Sequence of chain 2.E:
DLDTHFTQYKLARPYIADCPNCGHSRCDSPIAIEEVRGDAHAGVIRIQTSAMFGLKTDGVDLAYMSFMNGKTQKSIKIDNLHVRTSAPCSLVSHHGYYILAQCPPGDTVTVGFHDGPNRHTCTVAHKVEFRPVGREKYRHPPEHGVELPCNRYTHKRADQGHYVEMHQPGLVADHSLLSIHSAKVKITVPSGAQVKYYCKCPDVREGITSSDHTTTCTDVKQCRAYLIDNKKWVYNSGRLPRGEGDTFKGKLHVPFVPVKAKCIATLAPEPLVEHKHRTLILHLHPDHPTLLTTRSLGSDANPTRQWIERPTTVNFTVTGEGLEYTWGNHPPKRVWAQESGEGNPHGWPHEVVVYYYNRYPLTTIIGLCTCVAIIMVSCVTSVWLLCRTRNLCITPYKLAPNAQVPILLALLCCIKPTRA

This protein binds this small molecule.
Small molecule (SMILES): CC(=O)N[C@@H]1[C@@H](O)[C@H](O)[C@@H](CO)O[C@H]1O

Binding-site contacts:
Ligand atom C5 contacts residue ASN315 of chain 2.E at 3.7 Å.
Ligand atom C8 contacts residue ASN315 of chain 2.E at 3.5 Å.
Ligand atom C6 contacts residue THR313 of chain 2.E at 4.5 Å.
Ligand atom C1 contacts residue VAL314 of chain 2.E at 4.4 Å (hydrophobic).
Ligand atom O7 contacts residue ASN315 of chain 2.E at 4.2 Å.
Ligand atom C7 contacts residue ASN315 of chain 2.E at 3.3 Å.
Ligand atom C6 contacts residue ASN315 of chain 2.E at 4.5 Å.
Ligand atom C2 contacts residue ASN315 of chain 2.E at 2.5 Å.
Ligand atom O5 contacts residue ASN315 of chain 2.E at 2.4 Å (h-bond).
Ligand atom C1 contacts residue ASN315 of chain 2.E at 1.4 Å.
Ligand atom N2 contacts residue ASN315 of chain 2.E at 2.8 Å (h-bond).
Ligand atom O5 contacts residue THR313 of chain 2.E at 4.3 Å.
Ligand atom C8 contacts residue ILE281 of chain 2.E at 4.5 Å (hydrophobic).
Ligand atom C4 contacts residue ASN315 of chain 2.E at 4.3 Å.
Ligand atom C3 contacts residue ASN315 of chain 2.E at 3.8 Å.
Ligand atom O5 contacts residue VAL314 of chain 2.E at 3.8 Å.